This protein binds this small molecule.
Small molecule (SMILES): CC(=O)N[C@@H]1[C@@H](O)[C@H](O)[C@@H](CO)O[C@H]1O

Binding-site contacts:
Ligand atom C5 contacts residue ASN154 of chain 1.A at 3.5 Å.
Ligand atom C4 contacts residue ASN5 of chain 1.A at 4.2 Å.
Ligand atom N2 contacts residue ASN5 of chain 1.A at 2.8 Å (h-bond).
Ligand atom C7 contacts residue PHE3 of chain 1.A at 3.4 Å (hydrophobic).
Ligand atom C2 contacts residue ASN5 of chain 1.A at 2.4 Å.
Ligand atom C8 contacts residue ASP2 of chain 1.A at 4.1 Å.
Ligand atom C4 contacts residue ASN154 of chain 1.A at 4.5 Å.
Ligand atom C8 contacts residue ASN4 of chain 1.A at 4.3 Å.
Ligand atom C2 contacts residue PHE3 of chain 1.A at 3.7 Å (hydrophobic).
Ligand atom O5 contacts residue ASN5 of chain 1.A at 2.3 Å (h-bond).
Ligand atom N2 contacts residue PHE3 of chain 1.A at 2.7 Å (h-bond).
Ligand atom N2 contacts residue ASP2 of chain 1.A at 4.1 Å.
Ligand atom O6 contacts residue ASN154 of chain 1.A at 4.3 Å.
Ligand atom C5 contacts residue ASN5 of chain 1.A at 3.6 Å.
Ligand atom C6 contacts residue ASN154 of chain 1.A at 4.3 Å.
Ligand atom C1 contacts residue PHE3 of chain 1.A at 3.7 Å (hydrophobic).
Ligand atom O7 contacts residue ASN5 of chain 1.A at 4.2 Å.
Ligand atom C7 contacts residue ASN5 of chain 1.A at 3.7 Å.
Ligand atom O5 contacts residue ASN154 of chain 1.A at 3.8 Å.
Ligand atom O3 contacts residue ASP2 of chain 1.A at 2.8 Å (salt-bridge).
Ligand atom O4 contacts residue ASP2 of chain 1.A at 4.0 Å.
Ligand atom C3 contacts residue PHE3 of chain 1.A at 4.2 Å (hydrophobic).
Ligand atom C3 contacts residue ASN5 of chain 1.A at 3.7 Å.
Ligand atom C3 contacts residue ASP2 of chain 1.A at 3.5 Å.
Ligand atom C1 contacts residue ASN5 of chain 1.A at 1.4 Å.
Ligand atom C7 contacts residue ASP2 of chain 1.A at 4.2 Å.
Ligand atom C1 contacts residue ASN154 of chain 1.A at 3.9 Å.
Ligand atom C8 contacts residue PHE3 of chain 1.A at 3.2 Å (hydrophobic).
Ligand atom C4 contacts residue ASP2 of chain 1.A at 4.5 Å.

Sequence of chain 1.A:
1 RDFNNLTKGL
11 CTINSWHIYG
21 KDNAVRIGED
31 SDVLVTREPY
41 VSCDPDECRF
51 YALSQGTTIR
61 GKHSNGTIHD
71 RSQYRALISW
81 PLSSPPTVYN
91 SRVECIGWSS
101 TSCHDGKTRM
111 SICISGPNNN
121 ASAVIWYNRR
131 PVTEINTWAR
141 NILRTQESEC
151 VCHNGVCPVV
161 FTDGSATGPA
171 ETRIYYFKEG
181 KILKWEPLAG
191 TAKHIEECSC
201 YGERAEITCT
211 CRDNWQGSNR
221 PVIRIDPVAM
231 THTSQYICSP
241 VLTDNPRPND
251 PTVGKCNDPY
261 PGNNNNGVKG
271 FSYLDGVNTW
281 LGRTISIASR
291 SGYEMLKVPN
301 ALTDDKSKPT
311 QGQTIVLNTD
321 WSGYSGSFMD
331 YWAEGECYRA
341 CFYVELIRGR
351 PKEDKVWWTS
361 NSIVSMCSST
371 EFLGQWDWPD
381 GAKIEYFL